Binding-site contacts:
Ligand atom N2 contacts residue ASN11 of chain 2.A at 2.9 Å (h-bond).
Ligand atom O7 contacts residue ASN11 of chain 2.A at 3.1 Å (h-bond).
Ligand atom O5 contacts residue ASN11 of chain 2.A at 2.4 Å (h-bond).
Ligand atom C8 contacts residue ASN11 of chain 2.A at 3.1 Å.
Ligand atom C1 contacts residue ASN11 of chain 2.A at 1.5 Å.
Ligand atom C3 contacts residue ASN11 of chain 2.A at 3.8 Å.
Ligand atom C7 contacts residue ASN11 of chain 2.A at 2.8 Å.
Ligand atom C5 contacts residue ASN11 of chain 2.A at 3.7 Å.
Ligand atom C4 contacts residue ASN11 of chain 2.A at 4.2 Å.
Ligand atom C2 contacts residue ASN11 of chain 2.A at 2.5 Å.

A small-molecule ligand and the protein it binds are described below.
Small molecule (SMILES): CC(=O)N[C@@H]1[C@@H](O)[C@H](O)[C@@H](CO)O[C@H]1O

Sequence of chain 2.A:
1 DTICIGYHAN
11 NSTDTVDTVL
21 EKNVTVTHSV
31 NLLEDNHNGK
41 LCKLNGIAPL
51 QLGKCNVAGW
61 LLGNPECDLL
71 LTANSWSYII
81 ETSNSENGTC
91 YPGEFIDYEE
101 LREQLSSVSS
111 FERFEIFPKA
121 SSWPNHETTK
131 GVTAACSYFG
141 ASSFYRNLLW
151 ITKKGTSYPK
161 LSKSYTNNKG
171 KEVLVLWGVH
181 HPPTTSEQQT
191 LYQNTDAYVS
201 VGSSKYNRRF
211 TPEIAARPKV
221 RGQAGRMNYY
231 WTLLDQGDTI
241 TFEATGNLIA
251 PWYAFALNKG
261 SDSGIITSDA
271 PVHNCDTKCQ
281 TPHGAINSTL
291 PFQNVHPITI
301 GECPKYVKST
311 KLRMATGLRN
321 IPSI